Sequence of chain 1.B:
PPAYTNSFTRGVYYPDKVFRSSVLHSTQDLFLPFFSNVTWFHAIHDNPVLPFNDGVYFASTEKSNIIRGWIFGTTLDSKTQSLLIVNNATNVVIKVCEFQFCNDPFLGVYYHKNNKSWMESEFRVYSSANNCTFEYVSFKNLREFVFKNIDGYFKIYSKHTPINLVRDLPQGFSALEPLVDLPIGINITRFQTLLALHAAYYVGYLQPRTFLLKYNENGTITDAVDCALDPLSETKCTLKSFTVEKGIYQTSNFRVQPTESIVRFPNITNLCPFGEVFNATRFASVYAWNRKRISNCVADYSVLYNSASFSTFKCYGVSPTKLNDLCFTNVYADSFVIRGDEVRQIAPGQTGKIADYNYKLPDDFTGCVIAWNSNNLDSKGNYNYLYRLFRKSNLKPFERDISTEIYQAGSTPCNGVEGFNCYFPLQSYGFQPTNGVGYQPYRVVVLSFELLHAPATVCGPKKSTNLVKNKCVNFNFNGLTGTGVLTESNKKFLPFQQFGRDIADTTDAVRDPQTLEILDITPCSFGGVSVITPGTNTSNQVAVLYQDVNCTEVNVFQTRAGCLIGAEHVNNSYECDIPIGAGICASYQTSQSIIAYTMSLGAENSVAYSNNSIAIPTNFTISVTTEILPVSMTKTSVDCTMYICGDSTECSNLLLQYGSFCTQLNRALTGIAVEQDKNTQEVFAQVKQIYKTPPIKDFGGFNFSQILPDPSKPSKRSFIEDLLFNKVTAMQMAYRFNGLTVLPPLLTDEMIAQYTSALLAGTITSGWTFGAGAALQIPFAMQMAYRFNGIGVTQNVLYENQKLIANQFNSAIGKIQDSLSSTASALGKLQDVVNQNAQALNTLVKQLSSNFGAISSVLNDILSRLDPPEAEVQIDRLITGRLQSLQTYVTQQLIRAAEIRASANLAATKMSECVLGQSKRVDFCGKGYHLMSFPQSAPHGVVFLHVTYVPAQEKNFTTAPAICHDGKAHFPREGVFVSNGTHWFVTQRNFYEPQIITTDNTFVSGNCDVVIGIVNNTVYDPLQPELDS

Binding-site contacts:
Ligand atom C2 contacts residue ASN603 of chain 1.B at 2.6 Å.
Ligand atom C4 contacts residue ASN603 of chain 1.B at 4.3 Å.
Ligand atom O5 contacts residue ASN603 of chain 1.B at 2.4 Å (h-bond).
Ligand atom C7 contacts residue ASN603 of chain 1.B at 3.8 Å.
Ligand atom C8 contacts residue THR604 of chain 1.B at 3.7 Å.
Ligand atom O7 contacts residue ASN603 of chain 1.B at 4.4 Å.
Ligand atom C1 contacts residue ASN603 of chain 1.B at 1.4 Å.
Ligand atom C3 contacts residue ASN603 of chain 1.B at 3.8 Å.
Ligand atom C8 contacts residue ASN603 of chain 1.B at 3.5 Å.
Ligand atom C5 contacts residue ASN603 of chain 1.B at 3.6 Å.
Ligand atom N2 contacts residue ASN603 of chain 1.B at 2.9 Å (h-bond).

This protein binds this small molecule.
Small molecule (SMILES): CC(=O)N[C@@H]1[C@@H](O)[C@H](O)[C@@H](CO)O[C@H]1O